Sequence of chain 1.B:
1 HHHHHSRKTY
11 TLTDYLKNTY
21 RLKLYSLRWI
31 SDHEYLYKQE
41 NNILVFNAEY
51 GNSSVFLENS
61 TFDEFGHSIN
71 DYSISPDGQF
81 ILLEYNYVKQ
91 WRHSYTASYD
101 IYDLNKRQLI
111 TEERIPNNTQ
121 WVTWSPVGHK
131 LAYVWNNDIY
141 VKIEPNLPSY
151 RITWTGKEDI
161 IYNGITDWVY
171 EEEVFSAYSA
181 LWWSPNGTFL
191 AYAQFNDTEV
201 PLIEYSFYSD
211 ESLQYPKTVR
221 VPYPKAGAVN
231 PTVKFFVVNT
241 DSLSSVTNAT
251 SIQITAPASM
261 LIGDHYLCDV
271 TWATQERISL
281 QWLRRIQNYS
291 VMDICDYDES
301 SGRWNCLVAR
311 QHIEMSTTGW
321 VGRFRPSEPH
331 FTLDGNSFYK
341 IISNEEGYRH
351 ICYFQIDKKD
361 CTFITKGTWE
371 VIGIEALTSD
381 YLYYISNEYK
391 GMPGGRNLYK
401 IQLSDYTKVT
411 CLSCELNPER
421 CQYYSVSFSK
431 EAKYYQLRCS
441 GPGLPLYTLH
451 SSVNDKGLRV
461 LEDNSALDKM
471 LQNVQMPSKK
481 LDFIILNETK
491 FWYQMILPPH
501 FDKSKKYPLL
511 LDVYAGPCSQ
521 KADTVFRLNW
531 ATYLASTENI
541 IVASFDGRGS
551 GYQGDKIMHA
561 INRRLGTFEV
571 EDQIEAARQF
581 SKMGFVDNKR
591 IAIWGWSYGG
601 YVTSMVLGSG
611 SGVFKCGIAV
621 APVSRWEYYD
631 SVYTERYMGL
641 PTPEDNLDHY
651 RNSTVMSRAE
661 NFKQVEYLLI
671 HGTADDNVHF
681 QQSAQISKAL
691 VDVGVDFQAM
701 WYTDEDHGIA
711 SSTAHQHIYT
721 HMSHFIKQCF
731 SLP

A small-molecule ligand and the protein it binds are described below.
Small molecule (SMILES): CC(=O)N[C@@H]1[C@@H](O)[C@H](O)[C@@H](CO)O[C@H]1O

Binding-site contacts:
Ligand atom C3 contacts residue ASN52 of chain 1.B at 3.9 Å.
Ligand atom C7 contacts residue ASN52 of chain 1.B at 4.3 Å.
Ligand atom C4 contacts residue ASN52 of chain 1.B at 4.3 Å.
Ligand atom C7 contacts residue SER54 of chain 1.B at 3.3 Å.
Ligand atom C8 contacts residue SER53 of chain 1.B at 3.8 Å.
Ligand atom N2 contacts residue ASN52 of chain 1.B at 3.1 Å (h-bond).
Ligand atom C8 contacts residue SER54 of chain 1.B at 3.2 Å.
Ligand atom C8 contacts residue GLU34 of chain 1.B at 4.2 Å.
Ligand atom O7 contacts residue SER54 of chain 1.B at 2.8 Å (h-bond).
Ligand atom C8 contacts residue VAL45 of chain 1.B at 3.1 Å (hydrophobic).
Ligand atom C1 contacts residue ASN47 of chain 1.B at 4.5 Å.
Ligand atom C2 contacts residue ASN52 of chain 1.B at 2.7 Å.
Ligand atom C5 contacts residue ASN52 of chain 1.B at 3.6 Å.
Ligand atom C8 contacts residue ASN52 of chain 1.B at 3.9 Å.
Ligand atom O5 contacts residue ASN52 of chain 1.B at 2.3 Å (h-bond).
Ligand atom C1 contacts residue ASN52 of chain 1.B at 1.5 Å.
Ligand atom C7 contacts residue VAL45 of chain 1.B at 4.4 Å (hydrophobic).
Ligand atom C7 contacts residue SER53 of chain 1.B at 4.3 Å.